Binding-site contacts:
Ligand atom C3 contacts residue ASN62 of chain 1.A at 3.8 Å.
Ligand atom C6 contacts residue GLN60 of chain 1.A at 3.2 Å.
Ligand atom C3 contacts residue ASP30 of chain 1.A at 3.5 Å.
Ligand atom O4 contacts residue BMA3 of chain 1.D at 3.6 Å (h-bond).
Ligand atom C2 contacts residue ASN62 of chain 1.A at 2.4 Å.
Ligand atom C7 contacts residue ASN62 of chain 1.A at 3.0 Å.
Ligand atom O7 contacts residue ARG66 of chain 1.A at 2.6 Å (salt-bridge).
Ligand atom C8 contacts residue ASP30 of chain 1.A at 3.3 Å.
Ligand atom O3 contacts residue LYS11 of chain 1.A at 3.8 Å.
Ligand atom O3 contacts residue ARG66 of chain 1.A at 3.6 Å.
Ligand atom O3 contacts residue PRO10 of chain 1.A at 3.7 Å.
Ligand atom C7 contacts residue ARG66 of chain 1.A at 3.1 Å.
Ligand atom C5 contacts residue PHE8 of chain 1.A at 3.7 Å (hydrophobic).
Ligand atom C5 contacts residue ASN62 of chain 1.A at 3.7 Å.
Ligand atom O2 contacts residue GLU23 of chain 1.A at 3.3 Å (salt-bridge).
Ligand atom C1 contacts residue PHE8 of chain 1.A at 3.7 Å (hydrophobic).
Ligand atom C6 contacts residue PHE8 of chain 1.A at 3.8 Å (hydrophobic).
Ligand atom O2 contacts residue THR25 of chain 1.A at 3.2 Å (h-bond).
Ligand atom C5 contacts residue MAN7 of chain 1.D at 3.5 Å.
Ligand atom O5 contacts residue ASN62 of chain 1.A at 2.4 Å (h-bond).
Ligand atom N2 contacts residue ASP30 of chain 1.A at 2.5 Å (salt-bridge).
Ligand atom O4 contacts residue VAL29 of chain 1.A at 3.5 Å.
Ligand atom O3 contacts residue GLU23 of chain 1.A at 3.6 Å.
Ligand atom O4 contacts residue LYS11 of chain 1.A at 3.1 Å.
Ligand atom O4 contacts residue MAN7 of chain 1.D at 2.8 Å (h-bond).
Ligand atom O3 contacts residue ASP30 of chain 1.A at 3.8 Å.
Ligand atom C7 contacts residue ASP30 of chain 1.A at 3.4 Å.
Ligand atom C5 contacts residue GLN60 of chain 1.A at 3.6 Å.
Ligand atom O2 contacts residue PRO9 of chain 1.A at 3.2 Å (h-bond).
Ligand atom C1 contacts residue ASN62 of chain 1.A at 1.4 Å.
Ligand atom C2 contacts residue ASP30 of chain 1.A at 3.5 Å.
Ligand atom C4 contacts residue MAN7 of chain 1.D at 3.6 Å.
Ligand atom O2 contacts residue GLN60 of chain 1.A at 3.8 Å.
Ligand atom O7 contacts residue ASN62 of chain 1.A at 2.8 Å (h-bond).
Ligand atom C6 contacts residue THR25 of chain 1.A at 3.6 Å.
Ligand atom C1 contacts residue THR64 of chain 1.A at 3.5 Å.
Ligand atom O6 contacts residue PHE8 of chain 1.A at 3.6 Å.
Ligand atom O3 contacts residue ASP14 of chain 1.A at 3.6 Å (salt-bridge).
Ligand atom C8 contacts residue ARG66 of chain 1.A at 3.2 Å.
Ligand atom N2 contacts residue ASN62 of chain 1.A at 2.9 Å (h-bond).

Sequence of chain 1.A:
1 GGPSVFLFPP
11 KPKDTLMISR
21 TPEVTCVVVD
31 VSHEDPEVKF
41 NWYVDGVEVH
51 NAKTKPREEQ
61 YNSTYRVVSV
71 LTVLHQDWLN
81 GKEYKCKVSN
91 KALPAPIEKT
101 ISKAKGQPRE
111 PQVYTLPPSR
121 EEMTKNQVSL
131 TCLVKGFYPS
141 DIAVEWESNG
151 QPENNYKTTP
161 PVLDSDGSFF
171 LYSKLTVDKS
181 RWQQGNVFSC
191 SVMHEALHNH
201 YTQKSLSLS

A small-molecule ligand and the protein it binds are described below.
Small molecule (SMILES): CC(=O)N[C@H]1[C@H](O[C@H]2[C@H](O)[C@@H](NC(C)=O)CO[C@@H]2CO[C@H]2O[C@@H](C)[C@@H](O)[C@@H](O)[C@@H]2O)O[C@H](CO)[C@@H](O[C@@H]2O[C@H](CO[C@H]3O[C@H](CO)[C@@H](O)[C@H](O)[C@@H]3O[C@@H]3O[C@H](CO)[C@@H](O[C@@H]4O[C@H](CO)[C@H](O)[C@H](O)[C@H]4O)[C@H](O)[C@H]3NC(C)=O)[C@@H](O)[C@H](O[C@H]3O[C@H](CO)[C@@H](O)[C@H](O)[C@@H]3O[C@@H]3O[C@H](CO)[C@@H](O)[C@H](O)[C@H]3NC(C)=O)[C@@H]2O)[C@@H]1O